The small molecule below binds the protein below.
Small molecule (SMILES): CC(C)C1=CC2=CC[C@@H]3[C@](C)(CCC[C@@]3(C)C(=O)N[C@@H](Cc3c[nH]c4ccccc34)C(=O)O)[C@H]2CC1

Sequence of chain 1.B:
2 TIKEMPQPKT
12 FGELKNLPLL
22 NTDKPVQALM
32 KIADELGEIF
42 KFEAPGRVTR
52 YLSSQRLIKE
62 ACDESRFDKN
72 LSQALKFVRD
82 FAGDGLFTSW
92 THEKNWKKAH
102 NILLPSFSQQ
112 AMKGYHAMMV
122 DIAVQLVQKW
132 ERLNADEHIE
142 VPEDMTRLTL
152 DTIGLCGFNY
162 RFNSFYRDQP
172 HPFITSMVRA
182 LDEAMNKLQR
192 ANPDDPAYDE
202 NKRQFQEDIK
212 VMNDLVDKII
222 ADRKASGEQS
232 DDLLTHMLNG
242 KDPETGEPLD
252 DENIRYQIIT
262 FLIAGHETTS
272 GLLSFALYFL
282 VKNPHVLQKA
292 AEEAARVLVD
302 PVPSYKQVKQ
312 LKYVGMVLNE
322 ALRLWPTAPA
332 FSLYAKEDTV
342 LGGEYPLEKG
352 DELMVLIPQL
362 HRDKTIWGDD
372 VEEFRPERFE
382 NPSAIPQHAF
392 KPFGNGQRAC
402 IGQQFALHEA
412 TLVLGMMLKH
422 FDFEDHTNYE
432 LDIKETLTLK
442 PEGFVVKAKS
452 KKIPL

Binding-site contacts:
Ligand atom NE1 contacts residue LEU189 of chain 1.B at 3.6 Å (h-bond).
Ligand atom CH2 contacts residue GLN74 of chain 1.B at 3.6 Å.
Ligand atom CE2 contacts residue LEU189 of chain 1.B at 3.7 Å (hydrophobic).
Ligand atom O contacts residue ALA75 of chain 1.B at 2.9 Å (h-bond).
Ligand atom CE3 contacts residue ARG48 of chain 1.B at 3.2 Å.
Ligand atom C3 contacts residue LEU30 of chain 1.B at 3.7 Å (hydrophobic).
Ligand atom CD2 contacts residue ARG48 of chain 1.B at 3.3 Å.
Ligand atom C13 contacts residue ALA75 of chain 1.B at 3.8 Å (hydrophobic).
Ligand atom CZ3 contacts residue GLN74 of chain 1.B at 3.3 Å.
Ligand atom C12 contacts residue ALA75 of chain 1.B at 3.8 Å (hydrophobic).
Ligand atom C20 contacts residue PHE88 of chain 1.B at 3.6 Å (hydrophobic).
Ligand atom OXT contacts residue GLN74 of chain 1.B at 2.7 Å (h-bond).
Ligand atom C20 contacts residue LEU438 of chain 1.B at 3.4 Å (hydrophobic).
Ligand atom C5 contacts residue PRO26 of chain 1.B at 3.7 Å (hydrophobic).
Ligand atom O1 contacts residue TYR52 of chain 1.B at 2.6 Å (h-bond).
Ligand atom C19 contacts residue LEU438 of chain 1.B at 3.5 Å (hydrophobic).
Ligand atom C19 contacts residue LEU76 of chain 1.B at 3.7 Å (hydrophobic).
Ligand atom C14 contacts residue ALA75 of chain 1.B at 3.8 Å (hydrophobic).
Ligand atom C16 contacts residue MET186 of chain 1.B at 3.7 Å (hydrophobic).
Ligand atom CG contacts residue ARG48 of chain 1.B at 3.3 Å.
Ligand atom CE2 contacts residue ARG48 of chain 1.B at 3.6 Å.
Ligand atom CZ3 contacts residue ARG48 of chain 1.B at 3.4 Å.
Ligand atom O contacts residue GLN74 of chain 1.B at 3.2 Å (h-bond).
Ligand atom CB contacts residue ARG48 of chain 1.B at 3.7 Å.
Ligand atom C16 contacts residue LEU438 of chain 1.B at 3.4 Å (hydrophobic).
Ligand atom CD1 contacts residue LEU21 of chain 1.B at 3.5 Å (hydrophobic).
Ligand atom NE1 contacts residue ARG48 of chain 1.B at 3.8 Å.
Ligand atom CZ2 contacts residue LEU189 of chain 1.B at 3.2 Å (hydrophobic).
Ligand atom C19 contacts residue VAL79 of chain 1.B at 3.7 Å (hydrophobic).
Ligand atom O contacts residue LEU189 of chain 1.B at 3.8 Å.
Ligand atom CE3 contacts residue GLN74 of chain 1.B at 3.4 Å.
Ligand atom CD1 contacts residue ARG48 of chain 1.B at 3.6 Å.
Ligand atom OXT contacts residue SER73 of chain 1.B at 3.6 Å.
Ligand atom C8 contacts residue VAL27 of chain 1.B at 3.6 Å (hydrophobic).
Ligand atom O contacts residue SER73 of chain 1.B at 3.5 Å.
Ligand atom C10 contacts residue MET355 of chain 1.B at 3.6 Å (hydrophobic).
Ligand atom C15 contacts residue LEU438 of chain 1.B at 3.4 Å (hydrophobic).
Ligand atom C contacts residue SER73 of chain 1.B at 3.6 Å.
Ligand atom C contacts residue GLN74 of chain 1.B at 3.4 Å.
Ligand atom C1 contacts residue TYR52 of chain 1.B at 3.7 Å (hydrophobic).